Binding-site contacts:
Ligand atom C contacts residue SER52 of chain 1.A at 3.4 Å.
Ligand atom CA contacts residue SER80 of chain 3.A at 4.0 Å.
Ligand atom OXT contacts residue ALA51 of chain 1.A at 3.1 Å (h-bond).
Ligand atom NG contacts residue THR55 of chain 1.A at 4.3 Å.
Ligand atom CB contacts residue ALA51 of chain 1.A at 4.4 Å (hydrophobic).
Ligand atom ND2 contacts residue THR55 of chain 1.A at 4.3 Å.
Ligand atom CA contacts residue CP1 of chain 1.E at 3.7 Å.
Ligand atom CB contacts residue THR55 of chain 1.A at 4.0 Å.
Ligand atom ND2 contacts residue ARG54 of chain 1.A at 3.2 Å.
Ligand atom CB contacts residue SER52 of chain 1.A at 2.3 Å.
Ligand atom ND2 contacts residue CP1 of chain 1.E at 3.3 Å (h-bond).
Ligand atom N contacts residue SER52 of chain 1.A at 4.2 Å.
Ligand atom OE contacts residue ARG54 of chain 1.A at 2.4 Å.
Ligand atom OD1 contacts residue SER52 of chain 1.A at 3.2 Å.
Ligand atom OD1 contacts residue SER80 of chain 3.A at 2.3 Å (h-bond).
Ligand atom N contacts residue CP1 of chain 1.E at 3.0 Å (h-bond).
Ligand atom NG contacts residue SER80 of chain 3.A at 3.1 Å (h-bond).
Ligand atom CA contacts residue SER52 of chain 1.A at 3.4 Å.
Ligand atom C contacts residue CP1 of chain 1.E at 3.7 Å.
Ligand atom NG contacts residue THR53 of chain 1.A at 3.7 Å.
Ligand atom NG contacts residue CP1 of chain 1.E at 3.9 Å.
Ligand atom ND2 contacts residue SER80 of chain 3.A at 4.3 Å.
Ligand atom C contacts residue ALA51 of chain 1.A at 4.2 Å (hydrophobic).
Ligand atom CB contacts residue THR53 of chain 1.A at 4.0 Å.
Ligand atom O contacts residue CP1 of chain 1.E at 2.7 Å (h-bond).
Ligand atom NG contacts residue SER52 of chain 1.A at 3.3 Å (h-bond).
Ligand atom OXT contacts residue GLU50 of chain 1.A at 4.3 Å.
Ligand atom OD1 contacts residue ARG54 of chain 1.A at 2.8 Å (salt-bridge).
Ligand atom OD1 contacts residue THR53 of chain 1.A at 2.8 Å (h-bond).
Ligand atom NG contacts residue ARG54 of chain 1.A at 3.4 Å (salt-bridge).
Ligand atom O contacts residue SER52 of chain 1.A at 3.9 Å.
Ligand atom O contacts residue ARG105 of chain 1.A at 2.9 Å (salt-bridge).
Ligand atom C contacts residue ARG105 of chain 1.A at 3.5 Å.
Ligand atom OXT contacts residue ARG105 of chain 1.A at 3.4 Å (salt-bridge).
Ligand atom CB contacts residue SER80 of chain 3.A at 3.2 Å.
Ligand atom OXT contacts residue SER52 of chain 1.A at 3.7 Å.
Ligand atom OXT contacts residue SER80 of chain 3.A at 4.0 Å.
Ligand atom ND2 contacts residue SER52 of chain 1.A at 4.0 Å.
Ligand atom OE contacts residue CP1 of chain 1.E at 4.3 Å.
Ligand atom CB contacts residue CP1 of chain 1.E at 3.5 Å.

The small molecule below binds the protein below.
Small molecule (SMILES): N[C@@H](CN(O)N=O)C(=O)O

Sequence of chain 1.A:
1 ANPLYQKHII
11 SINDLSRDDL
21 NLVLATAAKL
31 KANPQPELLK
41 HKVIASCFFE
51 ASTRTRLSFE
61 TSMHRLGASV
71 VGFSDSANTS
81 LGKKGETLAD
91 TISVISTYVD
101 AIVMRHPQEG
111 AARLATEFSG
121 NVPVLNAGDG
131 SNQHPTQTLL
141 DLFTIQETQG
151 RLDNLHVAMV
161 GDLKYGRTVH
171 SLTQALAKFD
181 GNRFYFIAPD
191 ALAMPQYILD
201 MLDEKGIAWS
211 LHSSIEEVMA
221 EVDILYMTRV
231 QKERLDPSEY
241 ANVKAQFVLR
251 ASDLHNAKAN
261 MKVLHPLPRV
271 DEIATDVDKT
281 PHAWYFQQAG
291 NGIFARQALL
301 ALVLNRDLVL

Sequence of chain 3.A:
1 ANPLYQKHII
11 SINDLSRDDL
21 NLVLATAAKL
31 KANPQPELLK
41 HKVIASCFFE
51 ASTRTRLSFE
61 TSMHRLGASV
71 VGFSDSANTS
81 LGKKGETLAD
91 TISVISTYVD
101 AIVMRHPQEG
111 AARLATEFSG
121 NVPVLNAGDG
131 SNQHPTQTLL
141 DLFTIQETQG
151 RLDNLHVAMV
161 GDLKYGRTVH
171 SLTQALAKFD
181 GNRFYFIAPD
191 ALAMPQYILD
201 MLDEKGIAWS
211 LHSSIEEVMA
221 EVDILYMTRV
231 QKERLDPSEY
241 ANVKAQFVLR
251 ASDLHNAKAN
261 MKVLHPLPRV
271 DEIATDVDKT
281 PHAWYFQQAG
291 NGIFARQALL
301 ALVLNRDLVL